Binding-site contacts:
Ligand atom C24 contacts residue LEU230 of chain 1.B at 3.5 Å (hydrophobic).
Ligand atom N27 contacts residue LEU230 of chain 1.B at 3.3 Å.
Ligand atom C28 contacts residue ILE233 of chain 1.B at 3.8 Å (hydrophobic).
Ligand atom C18 contacts residue LEU40 of chain 1.B at 3.6 Å (hydrophobic).
Ligand atom C23 contacts residue ASN41 of chain 1.B at 3.5 Å.
Ligand atom C25 contacts residue GLY44 of chain 1.B at 3.7 Å.
Ligand atom C2 contacts residue GLN47 of chain 1.B at 3.0 Å.
Ligand atom C32 contacts residue MET123 of chain 1.B at 3.4 Å (hydrophobic).
Ligand atom C32 contacts residue GLN119 of chain 1.B at 2.6 Å.
Ligand atom C24 contacts residue GLY44 of chain 1.B at 3.6 Å.
Ligand atom C26 contacts residue GLY44 of chain 1.B at 3.8 Å.
Ligand atom N27 contacts residue GLY44 of chain 1.B at 3.8 Å.
Ligand atom C22 contacts residue GLY44 of chain 1.B at 3.8 Å.
Ligand atom C32 contacts residue LEU40 of chain 1.B at 3.7 Å (hydrophobic).
Ligand atom C1 contacts residue GLN47 of chain 1.B at 3.6 Å.
Ligand atom C3 contacts residue GLN47 of chain 1.B at 3.6 Å.
Ligand atom O30 contacts residue ARG88 of chain 1.B at 3.0 Å (salt-bridge).
Ligand atom C22 contacts residue ASN41 of chain 1.B at 3.8 Å.
Ligand atom C23 contacts residue LEU40 of chain 1.B at 3.7 Å (hydrophobic).
Ligand atom C16 contacts residue TYR212 of chain 1.B at 3.7 Å (hydrophobic).
Ligand atom O30 contacts residue GLN47 of chain 1.B at 2.8 Å (h-bond).
Ligand atom C28 contacts residue VAL48 of chain 1.B at 3.3 Å (hydrophobic).
Ligand atom C32 contacts residue MET116 of chain 1.B at 3.5 Å (hydrophobic).
Ligand atom C28 contacts residue LEU230 of chain 1.B at 3.4 Å (hydrophobic).
Ligand atom C14 contacts residue LEU40 of chain 1.B at 3.8 Å (hydrophobic).
Ligand atom C3 contacts residue LEU85 of chain 1.B at 3.8 Å (hydrophobic).
Ligand atom N27 contacts residue GLY45 of chain 1.B at 3.7 Å.
Ligand atom C23 contacts residue GLY44 of chain 1.B at 3.7 Å.
Ligand atom C29 contacts residue GLY45 of chain 1.B at 3.8 Å.
Ligand atom O3 contacts residue MET37 of chain 1.B at 3.6 Å.
Ligand atom C31 contacts residue GLN119 of chain 1.B at 2.8 Å.
Ligand atom C25 contacts residue LEU230 of chain 1.B at 3.7 Å (hydrophobic).
Ligand atom C30 contacts residue GLN119 of chain 1.B at 2.4 Å.
Ligand atom C30 contacts residue MET123 of chain 1.B at 3.8 Å (hydrophobic).
Ligand atom C22 contacts residue LEU40 of chain 1.B at 3.0 Å (hydrophobic).
Ligand atom C25 contacts residue TRP77 of chain 1.B at 3.8 Å (hydrophobic).
Ligand atom C29 contacts residue LEU230 of chain 1.B at 3.7 Å (hydrophobic).
Ligand atom C7 contacts residue MET81 of chain 1.B at 3.8 Å (hydrophobic).
Ligand atom O3 contacts residue TYR212 of chain 1.B at 3.7 Å.
Ligand atom C6 contacts residue GLY44 of chain 1.B at 3.7 Å.

Sequence of chain 1.B:
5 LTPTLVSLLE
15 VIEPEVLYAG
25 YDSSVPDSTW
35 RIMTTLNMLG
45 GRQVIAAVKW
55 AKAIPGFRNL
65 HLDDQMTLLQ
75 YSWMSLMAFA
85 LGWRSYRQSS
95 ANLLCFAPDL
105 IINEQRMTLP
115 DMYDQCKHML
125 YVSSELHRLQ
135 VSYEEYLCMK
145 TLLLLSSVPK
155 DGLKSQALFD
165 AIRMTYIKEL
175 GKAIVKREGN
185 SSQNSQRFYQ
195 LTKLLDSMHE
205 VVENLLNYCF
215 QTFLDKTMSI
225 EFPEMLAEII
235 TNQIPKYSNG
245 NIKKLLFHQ

This protein binds this small molecule.
Small molecule (SMILES): CC#C[C@]1(O)CC[C@H]2[C@@H]3CCC4=CC(=O)CCC4=C3[C@@H](c3ccc(N(C)C)cc3)C[C@@]21C